Sequence of chain 1.B:
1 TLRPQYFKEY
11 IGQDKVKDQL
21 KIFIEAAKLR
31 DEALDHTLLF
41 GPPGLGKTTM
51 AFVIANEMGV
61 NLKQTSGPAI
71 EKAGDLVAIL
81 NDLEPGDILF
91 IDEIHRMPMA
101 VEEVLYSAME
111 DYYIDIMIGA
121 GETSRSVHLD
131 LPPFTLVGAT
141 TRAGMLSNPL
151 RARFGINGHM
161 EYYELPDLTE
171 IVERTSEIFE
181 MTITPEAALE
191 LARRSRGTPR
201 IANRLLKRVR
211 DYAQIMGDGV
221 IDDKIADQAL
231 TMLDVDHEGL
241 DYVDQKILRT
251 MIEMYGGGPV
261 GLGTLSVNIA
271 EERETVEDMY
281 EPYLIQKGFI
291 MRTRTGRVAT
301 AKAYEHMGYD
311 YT

Binding-site contacts:
Ligand atom PB contacts residue MG1 of chain 1.M at 3.8 Å.
Ligand atom O3A contacts residue LEU45 of chain 1.B at 3.9 Å.
Ligand atom C2 contacts residue PRO4 of chain 1.B at 3.7 Å (hydrophobic).
Ligand atom O2' contacts residue LEU2 of chain 1.B at 2.8 Å (h-bond).
Ligand atom O2G contacts residue THR48 of chain 1.B at 3.8 Å.
Ligand atom O1A contacts residue GLY46 of chain 1.B at 3.8 Å.
Ligand atom PB contacts residue GLY44 of chain 1.B at 3.8 Å.
Ligand atom O2G contacts residue MG1 of chain 1.M at 1.8 Å.
Ligand atom O3A contacts residue GLY44 of chain 1.B at 3.4 Å.
Ligand atom O1B contacts residue LYS47 of chain 1.B at 3.0 Å (salt-bridge).
Ligand atom O3G contacts residue ARG153 of chain 1.A at 3.2 Å (salt-bridge).
Ligand atom C3' contacts residue ARG3 of chain 1.B at 3.8 Å.
Ligand atom O2A contacts residue GLU110 of chain 1.A at 3.5 Å (salt-bridge).
Ligand atom O3' contacts residue ARG3 of chain 1.B at 3.9 Å.
Ligand atom O3G contacts residue ARG200 of chain 1.B at 3.6 Å.
Ligand atom O2' contacts residue ASN203 of chain 1.B at 3.9 Å.
Ligand atom N7 contacts residue TYR163 of chain 1.B at 3.5 Å (h-bond).
Ligand atom O1A contacts residue THR49 of chain 1.B at 3.2 Å (h-bond).
Ligand atom N6 contacts residue ILE11 of chain 1.B at 2.8 Å (h-bond).
Ligand atom O2B contacts residue THR48 of chain 1.B at 3.0 Å (h-bond).
Ligand atom O3B contacts residue ARG200 of chain 1.B at 3.6 Å (salt-bridge).
Ligand atom O2A contacts residue ARG200 of chain 1.B at 2.9 Å (salt-bridge).
Ligand atom S1G contacts residue LYS47 of chain 1.B at 3.1 Å (salt-bridge).
Ligand atom O1A contacts residue ARG3 of chain 1.B at 3.3 Å (salt-bridge).
Ligand atom O1A contacts residue THR48 of chain 1.B at 3.6 Å.
Ligand atom N7 contacts residue LEU45 of chain 1.B at 3.8 Å.
Ligand atom C2' contacts residue LEU2 of chain 1.B at 3.8 Å (hydrophobic).
Ligand atom O3A contacts residue GLY46 of chain 1.B at 3.5 Å (h-bond).
Ligand atom N6 contacts residue TYR163 of chain 1.B at 3.2 Å (h-bond).
Ligand atom O1B contacts residue GLY46 of chain 1.B at 3.5 Å (h-bond).
Ligand atom O3B contacts residue GLY44 of chain 1.B at 3.0 Å (h-bond).
Ligand atom PG contacts residue MG1 of chain 1.M at 3.3 Å.
Ligand atom S1G contacts residue THR141 of chain 1.B at 3.4 Å (h-bond).
Ligand atom S1G contacts residue PRO43 of chain 1.B at 3.8 Å.
Ligand atom O1B contacts residue THR48 of chain 1.B at 3.9 Å.
Ligand atom N6 contacts residue TYR10 of chain 1.B at 3.4 Å.
Ligand atom O2A contacts residue ARG3 of chain 1.B at 3.8 Å.
Ligand atom O3A contacts residue ARG200 of chain 1.B at 3.8 Å.
Ligand atom PA contacts residue ARG200 of chain 1.B at 3.9 Å.
Ligand atom O2B contacts residue MG1 of chain 1.M at 2.5 Å.

Sequence of chain 1.A:
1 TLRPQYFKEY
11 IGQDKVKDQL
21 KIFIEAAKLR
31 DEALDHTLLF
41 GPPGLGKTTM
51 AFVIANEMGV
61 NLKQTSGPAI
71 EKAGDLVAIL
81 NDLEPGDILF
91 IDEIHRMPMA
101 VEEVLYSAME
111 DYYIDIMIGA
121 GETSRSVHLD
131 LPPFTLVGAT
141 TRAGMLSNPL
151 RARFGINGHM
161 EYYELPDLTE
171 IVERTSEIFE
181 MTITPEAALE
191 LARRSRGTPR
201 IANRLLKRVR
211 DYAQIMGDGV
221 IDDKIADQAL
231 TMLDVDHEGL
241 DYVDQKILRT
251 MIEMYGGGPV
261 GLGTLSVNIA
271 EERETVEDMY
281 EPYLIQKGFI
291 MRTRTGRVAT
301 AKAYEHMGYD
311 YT

The small molecule below binds the protein below.
Small molecule (SMILES): Nc1ncnc2c1ncn2[C@@H]1O[C@H](COP(=O)(O)OP(=O)(O)OP(O)(O)=S)[C@@H](O)[C@H]1O